This small molecule binds to this protein.
Small molecule (SMILES): OC[C@H]1O[C@@H](O[C@H]2[C@H](O)[C@H](O)[C@H](O)O[C@@H]2CO)[C@@H](O)[C@@H](O)[C@@H]1O

Sequence of chain 1.A:
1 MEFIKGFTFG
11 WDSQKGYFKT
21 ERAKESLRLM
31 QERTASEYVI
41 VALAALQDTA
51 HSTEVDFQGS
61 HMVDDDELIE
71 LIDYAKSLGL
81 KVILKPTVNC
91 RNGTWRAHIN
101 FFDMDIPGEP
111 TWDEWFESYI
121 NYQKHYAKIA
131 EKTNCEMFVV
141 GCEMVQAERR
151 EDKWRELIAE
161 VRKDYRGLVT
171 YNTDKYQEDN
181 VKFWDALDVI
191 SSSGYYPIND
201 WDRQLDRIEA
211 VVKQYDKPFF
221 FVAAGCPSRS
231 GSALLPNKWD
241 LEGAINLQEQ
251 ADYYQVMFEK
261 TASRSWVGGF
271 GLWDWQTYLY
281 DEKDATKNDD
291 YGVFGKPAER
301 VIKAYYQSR

Binding-site contacts:
Ligand atom C1 contacts residue TRP11 of chain 1.A at 3.9 Å (hydrophobic).
Ligand atom C3 contacts residue TRP239 of chain 1.A at 3.7 Å (hydrophobic).
Ligand atom C6 contacts residue TYR291 of chain 1.A at 3.2 Å (hydrophobic).
Ligand atom O6 contacts residue TRP11 of chain 1.A at 3.6 Å.
Ligand atom C6 contacts residue TRP273 of chain 1.A at 4.0 Å (hydrophobic).
Ligand atom C1 contacts residue GLU143 of chain 1.A at 3.5 Å.
Ligand atom O5 contacts residue GLU143 of chain 1.A at 3.9 Å.
Ligand atom O1 contacts residue TYR195 of chain 1.A at 3.5 Å (h-bond).
Ligand atom O4 contacts residue TRP11 of chain 1.A at 4.0 Å.
Ligand atom C3 contacts residue TRP273 of chain 1.A at 3.5 Å (hydrophobic).
Ligand atom C2 contacts residue GLU143 of chain 1.A at 3.7 Å.
Ligand atom C6 contacts residue TYR195 of chain 1.A at 3.6 Å (hydrophobic).
Ligand atom C6 contacts residue TRP11 of chain 1.A at 3.9 Å (hydrophobic).
Ligand atom C6 contacts residue ASN237 of chain 1.A at 4.0 Å.
Ligand atom C5 contacts residue TRP273 of chain 1.A at 3.4 Å (hydrophobic).
Ligand atom O6 contacts residue ASN89 of chain 1.A at 3.3 Å (h-bond).
Ligand atom C6 contacts residue ASN89 of chain 1.A at 3.7 Å.
Ligand atom O5 contacts residue TYR195 of chain 1.A at 2.7 Å (h-bond).
Ligand atom O2 contacts residue ARG96 of chain 1.A at 3.1 Å (salt-bridge).
Ligand atom O4 contacts residue TRP273 of chain 1.A at 3.4 Å (h-bond).
Ligand atom O2 contacts residue TRP11 of chain 1.A at 3.2 Å (h-bond).
Ligand atom O3 contacts residue ARG96 of chain 1.A at 2.8 Å (salt-bridge).
Ligand atom C1 contacts residue TYR195 of chain 1.A at 3.4 Å (hydrophobic).
Ligand atom C2 contacts residue ARG96 of chain 1.A at 3.5 Å.
Ligand atom C1 contacts residue TRP273 of chain 1.A at 3.9 Å (hydrophobic).
Ligand atom O2 contacts residue TRP273 of chain 1.A at 3.6 Å.
Ligand atom O1 contacts residue GLU143 of chain 1.A at 2.4 Å (salt-bridge).
Ligand atom O1 contacts residue ALA223 of chain 1.A at 3.8 Å.
Ligand atom O6 contacts residue TYR291 of chain 1.A at 3.2 Å (h-bond).
Ligand atom O6 contacts residue ASN237 of chain 1.A at 2.8 Å (h-bond).
Ligand atom O2 contacts residue GLU143 of chain 1.A at 2.6 Å (salt-bridge).
Ligand atom O3 contacts residue TRP11 of chain 1.A at 3.7 Å.
Ligand atom C5 contacts residue TRP11 of chain 1.A at 3.8 Å (hydrophobic).
Ligand atom C2 contacts residue TRP239 of chain 1.A at 3.8 Å (hydrophobic).
Ligand atom C3 contacts residue ARG96 of chain 1.A at 3.9 Å.
Ligand atom O6 contacts residue ARG96 of chain 1.A at 3.6 Å (salt-bridge).
Ligand atom C5 contacts residue TYR195 of chain 1.A at 3.4 Å (hydrophobic).
Ligand atom O5 contacts residue TRP11 of chain 1.A at 3.1 Å (h-bond).
Ligand atom O1 contacts residue SER193 of chain 1.A at 3.7 Å.
Ligand atom C1 contacts residue TRP239 of chain 1.A at 3.7 Å (hydrophobic).